This protein binds this small molecule.
Small molecule (SMILES): CC(=O)N[C@@H]1[C@@H](O)[C@H](O)[C@@H](CO)O[C@H]1O

Binding-site contacts:
Ligand atom C3 contacts residue ASP374 of chain 1.A at 3.8 Å.
Ligand atom C8 contacts residue THR371 of chain 1.A at 4.5 Å.
Ligand atom C8 contacts residue TRP372 of chain 1.A at 4.2 Å (hydrophobic).
Ligand atom C2 contacts residue ASN373 of chain 1.A at 2.5 Å.
Ligand atom C1 contacts residue ASN373 of chain 1.A at 1.5 Å.
Ligand atom O7 contacts residue THR371 of chain 1.A at 3.6 Å.
Ligand atom O5 contacts residue ASN373 of chain 1.A at 2.5 Å (h-bond).
Ligand atom C3 contacts residue ASN373 of chain 1.A at 3.9 Å.
Ligand atom C2 contacts residue ASP374 of chain 1.A at 3.4 Å.
Ligand atom C7 contacts residue ASN373 of chain 1.A at 3.2 Å.
Ligand atom C8 contacts residue ASP374 of chain 1.A at 3.5 Å.
Ligand atom C5 contacts residue ASN373 of chain 1.A at 3.8 Å.
Ligand atom N2 contacts residue ASP374 of chain 1.A at 3.2 Å (salt-bridge).
Ligand atom N2 contacts residue ASN373 of chain 1.A at 3.1 Å (h-bond).
Ligand atom O3 contacts residue ASP374 of chain 1.A at 3.0 Å (salt-bridge).
Ligand atom O7 contacts residue TRP372 of chain 1.A at 3.8 Å.
Ligand atom O7 contacts residue ASP374 of chain 1.A at 3.7 Å.
Ligand atom O7 contacts residue ASN373 of chain 1.A at 2.5 Å (h-bond).
Ligand atom C4 contacts residue ASN373 of chain 1.A at 4.3 Å.
Ligand atom C7 contacts residue ASP374 of chain 1.A at 3.3 Å.
Ligand atom C8 contacts residue ASN373 of chain 1.A at 4.0 Å.
Ligand atom C7 contacts residue TRP372 of chain 1.A at 4.4 Å (hydrophobic).

Sequence of chain 1.A:
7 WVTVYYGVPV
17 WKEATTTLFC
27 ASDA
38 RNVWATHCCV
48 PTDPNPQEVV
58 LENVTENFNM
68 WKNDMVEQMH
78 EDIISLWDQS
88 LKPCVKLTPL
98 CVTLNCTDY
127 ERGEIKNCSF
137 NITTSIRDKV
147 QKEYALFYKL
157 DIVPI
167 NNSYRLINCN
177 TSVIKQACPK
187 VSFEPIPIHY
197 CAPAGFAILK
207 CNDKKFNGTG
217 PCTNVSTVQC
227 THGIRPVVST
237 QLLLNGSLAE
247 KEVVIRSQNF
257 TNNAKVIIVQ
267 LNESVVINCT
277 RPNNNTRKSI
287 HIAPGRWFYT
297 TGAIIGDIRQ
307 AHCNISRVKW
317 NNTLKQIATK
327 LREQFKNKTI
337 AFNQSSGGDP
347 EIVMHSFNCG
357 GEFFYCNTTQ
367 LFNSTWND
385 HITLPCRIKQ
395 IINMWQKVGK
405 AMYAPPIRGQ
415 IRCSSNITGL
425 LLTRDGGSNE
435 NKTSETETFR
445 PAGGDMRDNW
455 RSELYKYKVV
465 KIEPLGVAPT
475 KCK